The small molecule below binds the protein below.
Small molecule (SMILES): O=C(O)[C@@](O)(COP(=O)(O)O)[C@H](O)[C@H](O)COP(=O)(O)O

Sequence of chain 1.O:
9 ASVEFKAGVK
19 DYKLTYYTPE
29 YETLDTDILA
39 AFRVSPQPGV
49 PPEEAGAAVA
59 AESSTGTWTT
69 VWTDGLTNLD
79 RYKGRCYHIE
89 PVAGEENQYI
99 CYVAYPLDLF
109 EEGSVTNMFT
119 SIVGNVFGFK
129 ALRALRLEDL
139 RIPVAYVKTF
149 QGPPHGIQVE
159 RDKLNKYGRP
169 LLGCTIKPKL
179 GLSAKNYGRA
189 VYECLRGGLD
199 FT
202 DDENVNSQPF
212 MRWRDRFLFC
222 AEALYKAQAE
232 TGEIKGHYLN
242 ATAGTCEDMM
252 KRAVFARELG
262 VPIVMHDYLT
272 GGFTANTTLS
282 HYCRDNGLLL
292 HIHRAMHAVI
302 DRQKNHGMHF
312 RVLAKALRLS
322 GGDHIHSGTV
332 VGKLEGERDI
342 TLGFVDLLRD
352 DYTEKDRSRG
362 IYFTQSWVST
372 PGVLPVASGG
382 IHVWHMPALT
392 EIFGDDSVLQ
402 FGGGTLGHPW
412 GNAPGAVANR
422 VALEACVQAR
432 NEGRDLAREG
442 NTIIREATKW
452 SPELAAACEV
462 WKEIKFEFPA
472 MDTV

Binding-site contacts:
Ligand atom C contacts residue CA1 of chain 1.CA at 3.4 Å.
Ligand atom O3P contacts residue THR65 of chain 1.O at 3.4 Å (h-bond).
Ligand atom O3P contacts residue TRP66 of chain 1.O at 3.3 Å.
Ligand atom O1 contacts residue LYS175 of chain 1.L at 3.5 Å (salt-bridge).
Ligand atom O1P contacts residue THR65 of chain 1.O at 2.8 Å (h-bond).
Ligand atom O3 contacts residue KCX201 of chain 1.L at 2.7 Å (h-bond).
Ligand atom O7 contacts residue LYS334 of chain 1.L at 2.8 Å (salt-bridge).
Ligand atom O3 contacts residue CA1 of chain 1.CA at 2.8 Å.
Ligand atom O6 contacts residue LYS175 of chain 1.L at 3.5 Å (salt-bridge).
Ligand atom C2 contacts residue CA1 of chain 1.CA at 3.4 Å.
Ligand atom P1 contacts residue THR65 of chain 1.O at 3.4 Å.
Ligand atom O2 contacts residue THR173 of chain 1.L at 3.2 Å (h-bond).
Ligand atom O4P contacts residue ARG295 of chain 1.L at 3.0 Å (salt-bridge).
Ligand atom O1 contacts residue LYS334 of chain 1.L at 3.4 Å (salt-bridge).
Ligand atom O2P contacts residue GLY403 of chain 1.L at 2.8 Å (h-bond).
Ligand atom C3 contacts residue KCX201 of chain 1.L at 3.4 Å.
Ligand atom O3P contacts residue GLY380 of chain 1.L at 3.3 Å.
Ligand atom O5P contacts residue HIS327 of chain 1.L at 2.9 Å (h-bond).
Ligand atom C contacts residue GLU60 of chain 1.O at 3.4 Å.
Ligand atom O5 contacts residue LEU335 of chain 1.L at 3.2 Å.
Ligand atom O6 contacts residue ASN123 of chain 1.O at 3.1 Å (h-bond).
Ligand atom O1P contacts residue GLY403 of chain 1.L at 3.6 Å.
Ligand atom O2 contacts residue LYS175 of chain 1.L at 3.0 Å (salt-bridge).
Ligand atom O3P contacts residue LYS334 of chain 1.L at 2.8 Å (salt-bridge).
Ligand atom O4 contacts residue SER379 of chain 1.L at 2.7 Å (h-bond).
Ligand atom O1P contacts residue LYS175 of chain 1.L at 3.5 Å.
Ligand atom O4 contacts residue GLY380 of chain 1.L at 3.3 Å.
Ligand atom O2 contacts residue CA1 of chain 1.CA at 2.8 Å.
Ligand atom C3 contacts residue SER379 of chain 1.L at 3.3 Å.
Ligand atom C3 contacts residue CA1 of chain 1.CA at 3.6 Å.
Ligand atom O6 contacts residue GLU60 of chain 1.O at 3.0 Å (salt-bridge).
Ligand atom O6P contacts residue ARG295 of chain 1.L at 3.0 Å (salt-bridge).
Ligand atom O7 contacts residue GLU60 of chain 1.O at 2.8 Å (salt-bridge).
Ligand atom O6 contacts residue CA1 of chain 1.CA at 2.7 Å.
Ligand atom C1 contacts residue SER379 of chain 1.L at 3.6 Å.
Ligand atom O3P contacts residue GLY381 of chain 1.L at 2.9 Å (h-bond).
Ligand atom O3 contacts residue HIS294 of chain 1.L at 3.0 Å (h-bond).
Ligand atom O4P contacts residue LEU335 of chain 1.L at 3.3 Å.
Ligand atom O6 contacts residue LYS177 of chain 1.L at 3.2 Å (salt-bridge).
Ligand atom O1P contacts residue GLY404 of chain 1.L at 2.7 Å (h-bond).

Sequence of chain 1.L:
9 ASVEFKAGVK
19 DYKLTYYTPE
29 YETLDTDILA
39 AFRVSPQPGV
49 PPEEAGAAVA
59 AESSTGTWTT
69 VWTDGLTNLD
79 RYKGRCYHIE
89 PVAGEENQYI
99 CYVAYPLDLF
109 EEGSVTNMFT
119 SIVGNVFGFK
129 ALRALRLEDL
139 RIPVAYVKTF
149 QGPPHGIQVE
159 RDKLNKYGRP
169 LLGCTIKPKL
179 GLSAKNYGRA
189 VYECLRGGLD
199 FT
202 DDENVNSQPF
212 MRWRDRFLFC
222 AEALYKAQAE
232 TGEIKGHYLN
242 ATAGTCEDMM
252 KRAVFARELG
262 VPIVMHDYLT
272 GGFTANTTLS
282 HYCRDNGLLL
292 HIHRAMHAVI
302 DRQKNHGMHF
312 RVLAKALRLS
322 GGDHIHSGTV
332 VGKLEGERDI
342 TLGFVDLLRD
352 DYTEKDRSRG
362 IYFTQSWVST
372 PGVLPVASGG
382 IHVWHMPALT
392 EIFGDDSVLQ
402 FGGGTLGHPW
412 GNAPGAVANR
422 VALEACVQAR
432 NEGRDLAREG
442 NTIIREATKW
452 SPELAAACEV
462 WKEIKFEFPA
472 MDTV